Sequence of chain 1.C:
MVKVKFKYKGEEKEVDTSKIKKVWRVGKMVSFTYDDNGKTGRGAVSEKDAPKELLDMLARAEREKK

A protein and the small-molecule ligand that binds it are described below.
Small molecule (SMILES): Cc1cn([C@H]2C[C@H](O[P](=O)(O)OC[C@H]3O[C@@H](n4cnc5c(N)ncnc54)C[C@@H]3O[P](=O)(O)OC[C@H]3O[C@@H](n4ccc(N)nc4=O)C[C@@H]3O)[C@@H](CO[P](=O)(O)O[C@H]3C[C@H](n4cc(C)c(=O)[nH]c4=O)O[C@@H]3CO[P](=O)(O)O[C@H]3C[C@H](n4cnc5c(N)ncnc54)O[C@@H]3CO[P](=O)(O)O[C@H]3C[C@H](n4cnc5c(N)ncnc54)O[C@@H]3CO[P](=O)(O)O[C@H]3C[C@H](n4cc(C)c(=O)[nH]c4=O)O[C@@H]3CO[P](=O)(O)O[C@H]3C[C@H](n4cnc5c(=O)[nH]c(N)nc54)O[C@@H]3CO)O2)c(=O)[nH]c1=O

Binding-site contacts:
Ligand atom O4 contacts residue DA4 of chain 1.B at 3.0 Å (h-bond).
Ligand atom N6 contacts residue DT6 of chain 1.B at 3.0 Å (h-bond).
Ligand atom O2 contacts residue DA3 of chain 1.B at 3.4 Å (h-bond).
Ligand atom O2 contacts residue DA7 of chain 1.B at 3.4 Å.
Ligand atom C4' contacts residue TRP24 of chain 1.C at 3.3 Å (hydrophobic).
Ligand atom C2 contacts residue DA3 of chain 1.B at 3.1 Å.
Ligand atom N3 contacts residue DA4 of chain 1.B at 2.8 Å (h-bond).
Ligand atom N3 contacts residue DA3 of chain 1.B at 2.7 Å (h-bond).
Ligand atom C2 contacts residue DG1 of chain 1.B at 3.3 Å.
Ligand atom N6 contacts residue DT2 of chain 1.B at 2.5 Å (h-bond).
Ligand atom C4' contacts residue ARG42 of chain 1.C at 3.2 Å.
Ligand atom N1 contacts residue DT5 of chain 1.B at 3.0 Å (h-bond).
Ligand atom O4 contacts residue DA7 of chain 1.B at 2.9 Å (h-bond).
Ligand atom O6 contacts residue DC8 of chain 1.B at 3.4 Å (h-bond).
Ligand atom N3 contacts residue TRP24 of chain 1.C at 3.0 Å (h-bond).
Ligand atom O2 contacts residue ARG42 of chain 1.C at 3.2 Å (salt-bridge).
Ligand atom N1 contacts residue DT2 of chain 1.B at 2.7 Å (h-bond).
Ligand atom OP1 contacts residue LYS22 of chain 1.C at 2.9 Å (salt-bridge).
Ligand atom N6 contacts residue DT5 of chain 1.B at 3.0 Å (h-bond).
Ligand atom C4 contacts residue DG1 of chain 1.B at 3.3 Å.
Ligand atom N3 contacts residue DG1 of chain 1.B at 2.6 Å (h-bond).
Ligand atom O3' contacts residue LYS22 of chain 1.C at 3.4 Å (salt-bridge).
Ligand atom N3 contacts residue DA7 of chain 1.B at 2.7 Å (h-bond).
Ligand atom O4' contacts residue TRP24 of chain 1.C at 3.2 Å.
Ligand atom N2 contacts residue DC8 of chain 1.B at 2.7 Å (h-bond).
Ligand atom O4' contacts residue VAL26 of chain 1.C at 3.3 Å.
Ligand atom O2 contacts residue DG1 of chain 1.B at 2.5 Å (h-bond).
Ligand atom N3 contacts residue VAL26 of chain 1.C at 3.4 Å.
Ligand atom O4 contacts residue DT2 of chain 1.B at 3.2 Å (h-bond).
Ligand atom C6 contacts residue DT2 of chain 1.B at 3.3 Å.
Ligand atom O4' contacts residue ARG42 of chain 1.C at 2.9 Å (salt-bridge).
Ligand atom N1 contacts residue DC8 of chain 1.B at 3.0 Å (h-bond).
Ligand atom O2 contacts residue DA4 of chain 1.B at 3.4 Å.
Ligand atom N1 contacts residue DT6 of chain 1.B at 2.7 Å (h-bond).
Ligand atom N1 contacts residue DA3 of chain 1.B at 3.3 Å (h-bond).
Ligand atom O4 contacts residue DA3 of chain 1.B at 2.7 Å (h-bond).
Ligand atom C2 contacts residue DT6 of chain 1.B at 3.4 Å.
Ligand atom O4' contacts residue TRP24 of chain 1.C at 3.2 Å.
Ligand atom N4 contacts residue DG1 of chain 1.B at 2.6 Å (h-bond).
Ligand atom OP1 contacts residue THR40 of chain 1.C at 3.4 Å.